Sequence of chain 1.B:
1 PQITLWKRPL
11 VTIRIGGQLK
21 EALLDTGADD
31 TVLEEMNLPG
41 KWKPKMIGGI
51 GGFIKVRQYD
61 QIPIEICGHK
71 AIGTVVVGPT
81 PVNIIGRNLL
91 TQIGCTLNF

Binding-site contacts:
Ligand atom C27 contacts residue ASP30 of chain 1.B at 3.7 Å.
Ligand atom O10 contacts residue GLY49 of chain 1.A at 3.3 Å.
Ligand atom C36 contacts residue PRO81 of chain 1.A at 3.8 Å (hydrophobic).
Ligand atom C27 contacts residue ASP29 of chain 1.B at 3.6 Å.
Ligand atom C7 contacts residue ASP30 of chain 1.A at 3.6 Å.
Ligand atom O18 contacts residue ALA28 of chain 1.B at 3.8 Å.
Ligand atom O18 contacts residue GLY27 of chain 1.B at 3.4 Å.
Ligand atom C29 contacts residue GLY27 of chain 1.B at 3.7 Å.
Ligand atom C16 contacts residue ASP25 of chain 1.A at 3.3 Å.
Ligand atom C34 contacts residue VAL82 of chain 1.A at 3.7 Å (hydrophobic).
Ligand atom C12 contacts residue GLY27 of chain 1.A at 3.5 Å.
Ligand atom O18 contacts residue ASP25 of chain 1.B at 2.5 Å (salt-bridge).
Ligand atom C33 contacts residue GLY27 of chain 1.B at 3.4 Å.
Ligand atom C7 contacts residue ALA28 of chain 1.A at 3.6 Å (hydrophobic).
Ligand atom C36 contacts residue ILE50 of chain 1.B at 3.6 Å (hydrophobic).
Ligand atom O10 contacts residue ILE50 of chain 1.B at 3.2 Å.
Ligand atom O26 contacts residue ALA28 of chain 1.B at 3.7 Å.
Ligand atom C32 contacts residue ASP25 of chain 1.A at 3.4 Å.
Ligand atom O18 contacts residue ASP25 of chain 1.A at 2.6 Å (salt-bridge).
Ligand atom C31 contacts residue GLY48 of chain 1.B at 3.2 Å.
Ligand atom C15 contacts residue GLY27 of chain 1.A at 3.8 Å.
Ligand atom C35 contacts residue PRO81 of chain 1.A at 3.8 Å (hydrophobic).
Ligand atom C4 contacts residue GLY48 of chain 1.A at 3.4 Å.
Ligand atom O23 contacts residue ALA28 of chain 1.B at 3.5 Å.
Ligand atom C17 contacts residue ASP25 of chain 1.A at 3.4 Å.
Ligand atom C32 contacts residue GLY27 of chain 1.B at 3.7 Å.
Ligand atom O28 contacts residue ASP29 of chain 1.B at 2.9 Å (salt-bridge).
Ligand atom C30 contacts residue GLY48 of chain 1.B at 3.1 Å.
Ligand atom C25 contacts residue ALA28 of chain 1.B at 3.8 Å (hydrophobic).
Ligand atom N20 contacts residue GLY27 of chain 1.B at 3.2 Å (h-bond).
Ligand atom C7 contacts residue VAL32 of chain 1.A at 3.5 Å (hydrophobic).
Ligand atom C17 contacts residue ASP25 of chain 1.B at 3.5 Å.
Ligand atom C6 contacts residue ALA28 of chain 1.A at 3.7 Å (hydrophobic).
Ligand atom C36 contacts residue GLY49 of chain 1.B at 3.6 Å.
Ligand atom O9 contacts residue ILE84 of chain 1.A at 3.4 Å.
Ligand atom C13 contacts residue GLY27 of chain 1.A at 3.8 Å.
Ligand atom O26 contacts residue ASP29 of chain 1.B at 3.1 Å (salt-bridge).
Ligand atom O9 contacts residue ILE50 of chain 1.B at 3.6 Å.
Ligand atom N1 contacts residue ASP30 of chain 1.A at 3.8 Å.
Ligand atom O26 contacts residue ASP30 of chain 1.B at 3.1 Å (salt-bridge).

Sequence of chain 1.A:
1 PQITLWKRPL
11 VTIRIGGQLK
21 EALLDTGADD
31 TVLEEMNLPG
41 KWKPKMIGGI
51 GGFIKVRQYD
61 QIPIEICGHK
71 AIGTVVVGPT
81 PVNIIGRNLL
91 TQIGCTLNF

This protein binds this small molecule.
Small molecule (SMILES): CC(C)CN(C[C@@H](O)[C@H](Cc1ccccc1)NC(=O)O[C@H]1CO[C@H]2OCC[C@H]21)S(=O)(=O)c1ccc(N)cc1